Binding-site contacts:
Ligand atom C2 contacts residue ASN240 of chain 60.F at 2.5 Å.
Ligand atom O7 contacts residue GLY239 of chain 60.F at 3.6 Å.
Ligand atom N2 contacts residue ASN240 of chain 60.F at 2.8 Å (h-bond).
Ligand atom C4 contacts residue ASN240 of chain 60.F at 4.3 Å.
Ligand atom C3 contacts residue ASN240 of chain 60.F at 3.7 Å.
Ligand atom C7 contacts residue ASN240 of chain 60.F at 3.2 Å.
Ligand atom C8 contacts residue ASN240 of chain 60.F at 3.9 Å.
Ligand atom C5 contacts residue ASN240 of chain 60.F at 3.7 Å.
Ligand atom O7 contacts residue ASN240 of chain 60.F at 3.0 Å (h-bond).
Ligand atom O5 contacts residue ASN240 of chain 60.F at 2.4 Å (h-bond).
Ligand atom C1 contacts residue ASN240 of chain 60.F at 1.5 Å.

Sequence of chain 60.F:
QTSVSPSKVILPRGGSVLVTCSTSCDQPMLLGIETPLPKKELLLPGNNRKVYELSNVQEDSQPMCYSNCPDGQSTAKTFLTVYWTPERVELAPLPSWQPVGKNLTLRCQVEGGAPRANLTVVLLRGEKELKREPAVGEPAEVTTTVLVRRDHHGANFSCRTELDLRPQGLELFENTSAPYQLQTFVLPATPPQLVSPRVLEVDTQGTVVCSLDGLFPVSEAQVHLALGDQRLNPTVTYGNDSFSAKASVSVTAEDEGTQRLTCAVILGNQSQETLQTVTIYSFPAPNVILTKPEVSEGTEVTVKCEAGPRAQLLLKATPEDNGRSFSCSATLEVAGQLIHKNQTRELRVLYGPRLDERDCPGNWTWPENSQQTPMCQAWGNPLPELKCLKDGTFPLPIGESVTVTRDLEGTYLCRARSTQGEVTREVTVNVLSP

A protein and the small-molecule ligand that binds it are described below.
Small molecule (SMILES): CC(=O)N[C@@H]1[C@@H](O)[C@H](O)[C@@H](CO)O[C@H]1O